This small molecule binds to this protein.
Small molecule (SMILES): O=C(O)[C@@H]1C[C@H](O)CN1

Sequence of chain 1.B:
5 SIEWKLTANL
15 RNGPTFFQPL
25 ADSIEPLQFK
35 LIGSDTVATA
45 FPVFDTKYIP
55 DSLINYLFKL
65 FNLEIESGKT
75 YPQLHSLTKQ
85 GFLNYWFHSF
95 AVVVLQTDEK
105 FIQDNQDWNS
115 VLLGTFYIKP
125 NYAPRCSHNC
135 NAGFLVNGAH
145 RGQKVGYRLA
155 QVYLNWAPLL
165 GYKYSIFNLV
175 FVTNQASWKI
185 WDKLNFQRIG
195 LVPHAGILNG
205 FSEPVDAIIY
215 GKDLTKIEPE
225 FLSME

Binding-site contacts:
Ligand atom CA contacts residue GLY137 of chain 1.B at 4.3 Å.
Ligand atom C contacts residue ALA136 of chain 1.B at 4.2 Å (hydrophobic).
Ligand atom N contacts residue LEU173 of chain 1.B at 4.1 Å.
Ligand atom C contacts residue ASN172 of chain 1.B at 3.3 Å.
Ligand atom C contacts residue ASN135 of chain 1.B at 3.7 Å.
Ligand atom OD1 contacts residue LEU173 of chain 1.B at 4.0 Å.
Ligand atom CB contacts residue ASN135 of chain 1.B at 4.1 Å.
Ligand atom OXT contacts residue VAL174 of chain 1.B at 4.0 Å.
Ligand atom CA contacts residue ASN135 of chain 1.B at 4.0 Å.
Ligand atom O contacts residue ASN172 of chain 1.B at 2.8 Å (h-bond).
Ligand atom CB contacts residue ALA136 of chain 1.B at 3.8 Å (hydrophobic).
Ligand atom OXT contacts residue LEU173 of chain 1.B at 2.8 Å (h-bond).
Ligand atom CD contacts residue THR74 of chain 1.B at 4.3 Å.
Ligand atom N contacts residue ALA136 of chain 1.B at 3.8 Å.
Ligand atom CA contacts residue TYR121 of chain 1.B at 4.3 Å (hydrophobic).
Ligand atom CG contacts residue PRO76 of chain 1.B at 4.5 Å (hydrophobic).
Ligand atom CD contacts residue LEU173 of chain 1.B at 4.0 Å (hydrophobic).
Ligand atom OD1 contacts residue TYR75 of chain 1.B at 4.4 Å.
Ligand atom N contacts residue GLY137 of chain 1.B at 4.5 Å.
Ligand atom CD contacts residue TYR75 of chain 1.B at 4.1 Å (hydrophobic).
Ligand atom CG contacts residue TYR121 of chain 1.B at 4.5 Å (hydrophobic).
Ligand atom OD1 contacts residue PRO76 of chain 1.B at 3.7 Å.
Ligand atom CG contacts residue TYR75 of chain 1.B at 3.6 Å (hydrophobic).
Ligand atom O contacts residue ASN135 of chain 1.B at 3.0 Å (h-bond).
Ligand atom CB contacts residue TYR75 of chain 1.B at 4.2 Å (hydrophobic).
Ligand atom OXT contacts residue ASN172 of chain 1.B at 3.2 Å (h-bond).
Ligand atom OXT contacts residue PHE171 of chain 1.B at 3.6 Å.
Ligand atom O contacts residue PHE171 of chain 1.B at 3.7 Å.
Ligand atom CB contacts residue GLY137 of chain 1.B at 4.2 Å.
Ligand atom O contacts residue LEU173 of chain 1.B at 3.8 Å.
Ligand atom C contacts residue PHE171 of chain 1.B at 3.9 Å (hydrophobic).
Ligand atom CB contacts residue TYR121 of chain 1.B at 3.3 Å (hydrophobic).
Ligand atom CA contacts residue ALA136 of chain 1.B at 3.1 Å (hydrophobic).
Ligand atom C contacts residue LEU173 of chain 1.B at 3.7 Å (hydrophobic).